Sequence of chain 1.K:
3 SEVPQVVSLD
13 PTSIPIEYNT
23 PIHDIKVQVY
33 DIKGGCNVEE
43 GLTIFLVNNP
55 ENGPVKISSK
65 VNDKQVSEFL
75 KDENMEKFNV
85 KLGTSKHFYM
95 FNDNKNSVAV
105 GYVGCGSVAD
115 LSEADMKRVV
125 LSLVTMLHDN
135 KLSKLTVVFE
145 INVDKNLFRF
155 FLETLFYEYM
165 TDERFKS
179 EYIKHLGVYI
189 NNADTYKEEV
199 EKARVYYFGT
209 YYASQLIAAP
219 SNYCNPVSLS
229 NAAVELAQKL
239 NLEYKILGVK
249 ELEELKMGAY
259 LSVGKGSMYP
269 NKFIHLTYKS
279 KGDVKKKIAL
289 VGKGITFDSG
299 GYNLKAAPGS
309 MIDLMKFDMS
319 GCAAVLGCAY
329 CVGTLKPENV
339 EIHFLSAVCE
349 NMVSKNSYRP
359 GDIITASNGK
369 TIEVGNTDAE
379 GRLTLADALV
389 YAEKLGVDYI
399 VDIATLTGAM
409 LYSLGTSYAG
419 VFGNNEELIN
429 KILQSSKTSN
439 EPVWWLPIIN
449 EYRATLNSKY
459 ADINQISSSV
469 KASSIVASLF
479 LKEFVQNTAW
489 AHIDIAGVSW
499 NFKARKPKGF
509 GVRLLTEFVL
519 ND

This protein binds this small molecule.
Small molecule (SMILES): N[C@H](CCc1ccccc1)[P](=O)(O)C[C@@H](Cc1ccccc1)C(=O)O

Binding-site contacts:
Ligand atom O3 contacts residue ASP376 of chain 1.K at 3.2 Å (salt-bridge).
Ligand atom N contacts residue THR403 of chain 1.K at 2.7 Å (h-bond).
Ligand atom N contacts residue ASP316 of chain 1.K at 2.9 Å (salt-bridge).
Ligand atom O4 contacts residue GLU378 of chain 1.K at 3.2 Å (salt-bridge).
Ligand atom C13 contacts residue ALA494 of chain 1.K at 3.5 Å (hydrophobic).
Ligand atom O3 contacts residue LYS303 of chain 1.K at 2.2 Å (salt-bridge).
Ligand atom C14 contacts residue LEU409 of chain 1.K at 3.7 Å (hydrophobic).
Ligand atom C3 contacts residue ASN374 of chain 1.K at 3.4 Å.
Ligand atom C9 contacts residue GLY406 of chain 1.K at 3.6 Å.
Ligand atom O4 contacts residue ZN1 of chain 1.SC at 2.3 Å.
Ligand atom C2 contacts residue ASN374 of chain 1.K at 3.6 Å.
Ligand atom C13 contacts residue PHE315 of chain 1.K at 3.5 Å (hydrophobic).
Ligand atom O1 contacts residue GLY406 of chain 1.K at 3.2 Å (h-bond).
Ligand atom O4 contacts residue LYS291 of chain 1.K at 3.3 Å (salt-bridge).
Ligand atom P contacts residue ASP376 of chain 1.K at 3.5 Å.
Ligand atom C17 contacts residue LEU404 of chain 1.K at 3.2 Å (hydrophobic).
Ligand atom O3 contacts residue ASP296 of chain 1.K at 3.6 Å (salt-bridge).
Ligand atom P contacts residue ZN1 of chain 1.TC at 3.0 Å.
Ligand atom C12 contacts residue MET309 of chain 1.K at 3.3 Å (hydrophobic).
Ligand atom N contacts residue ZN1 of chain 1.SC at 2.7 Å.
Ligand atom C17 contacts residue ASP376 of chain 1.K at 3.6 Å.
Ligand atom O4 contacts residue CO31 of chain 1.RC at 3.5 Å (h-bond).
Ligand atom C5 contacts residue ARG380 of chain 1.K at 3.7 Å.
Ligand atom O2 contacts residue GLY406 of chain 1.K at 3.7 Å.
Ligand atom P contacts residue ZN1 of chain 1.SC at 3.3 Å.
Ligand atom C10 contacts residue MET313 of chain 1.K at 3.7 Å (hydrophobic).
Ligand atom P contacts residue ASP296 of chain 1.K at 3.7 Å.
Ligand atom O1 contacts residue THR405 of chain 1.K at 3.2 Å.
Ligand atom C7 contacts residue ASP376 of chain 1.K at 3.1 Å.
Ligand atom O4 contacts residue ASP296 of chain 1.K at 3.1 Å (salt-bridge).
Ligand atom P contacts residue LYS303 of chain 1.K at 3.6 Å.
Ligand atom C18 contacts residue GLY406 of chain 1.K at 3.4 Å.
Ligand atom C17 contacts residue CO31 of chain 1.RC at 2.9 Å.
Ligand atom C12 contacts residue LEU409 of chain 1.K at 3.6 Å (hydrophobic).
Ligand atom O4 contacts residue ZN1 of chain 1.TC at 2.3 Å.
Ligand atom O3 contacts residue ZN1 of chain 1.TC at 2.9 Å.
Ligand atom C19 contacts residue ZN1 of chain 1.SC at 3.3 Å.
Ligand atom C14 contacts residue ALA494 of chain 1.K at 3.8 Å (hydrophobic).
Ligand atom N contacts residue LYS291 of chain 1.K at 3.2 Å (salt-bridge).
Ligand atom O4 contacts residue ASP376 of chain 1.K at 3.0 Å (salt-bridge).